A small-molecule ligand and the protein it binds are described below.
Small molecule (SMILES): CC(=O)N[C@@H]1[C@@H](O)[C@H](O)[C@@H](CO)O[C@H]1O

Binding-site contacts:
Ligand atom C8 contacts residue ASN340 of chain 1.A at 4.0 Å.
Ligand atom C8 contacts residue LYS336 of chain 1.A at 4.0 Å.
Ligand atom C6 contacts residue TRP396 of chain 1.A at 4.3 Å (hydrophobic).
Ligand atom O7 contacts residue ASN340 of chain 1.A at 3.3 Å (h-bond).
Ligand atom C1 contacts residue ASN340 of chain 1.A at 1.5 Å.
Ligand atom N2 contacts residue ASN340 of chain 1.A at 2.8 Å (h-bond).
Ligand atom O5 contacts residue ASN340 of chain 1.A at 2.4 Å (h-bond).
Ligand atom C3 contacts residue ASN340 of chain 1.A at 3.7 Å.
Ligand atom C4 contacts residue ASN340 of chain 1.A at 4.2 Å.
Ligand atom O7 contacts residue ALA337 of chain 1.A at 4.3 Å.
Ligand atom O5 contacts residue TRP396 of chain 1.A at 4.1 Å.
Ligand atom C2 contacts residue ASN340 of chain 1.A at 2.4 Å.
Ligand atom C7 contacts residue ASN340 of chain 1.A at 3.1 Å.
Ligand atom C1 contacts residue TRP396 of chain 1.A at 4.5 Å (hydrophobic).
Ligand atom C8 contacts residue ALA337 of chain 1.A at 3.8 Å (hydrophobic).
Ligand atom C7 contacts residue ALA337 of chain 1.A at 4.5 Å (hydrophobic).
Ligand atom C5 contacts residue ASN340 of chain 1.A at 3.7 Å.

Sequence of chain 1.A:
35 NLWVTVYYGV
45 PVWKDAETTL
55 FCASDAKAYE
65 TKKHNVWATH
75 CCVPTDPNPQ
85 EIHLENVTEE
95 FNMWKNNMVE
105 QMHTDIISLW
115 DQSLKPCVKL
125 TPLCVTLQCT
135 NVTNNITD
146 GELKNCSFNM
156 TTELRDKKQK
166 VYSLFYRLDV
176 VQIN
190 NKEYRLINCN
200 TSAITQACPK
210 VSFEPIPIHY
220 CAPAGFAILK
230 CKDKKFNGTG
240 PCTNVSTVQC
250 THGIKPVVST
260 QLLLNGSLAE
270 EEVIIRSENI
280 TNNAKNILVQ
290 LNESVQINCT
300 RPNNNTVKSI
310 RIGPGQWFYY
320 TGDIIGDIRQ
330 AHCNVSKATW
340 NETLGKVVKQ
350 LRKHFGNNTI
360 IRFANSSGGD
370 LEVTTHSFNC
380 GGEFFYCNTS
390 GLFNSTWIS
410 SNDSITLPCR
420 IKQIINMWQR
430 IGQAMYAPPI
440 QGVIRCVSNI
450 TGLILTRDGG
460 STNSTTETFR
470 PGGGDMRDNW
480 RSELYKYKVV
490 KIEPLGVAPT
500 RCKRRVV